Sequence of chain 1.K:
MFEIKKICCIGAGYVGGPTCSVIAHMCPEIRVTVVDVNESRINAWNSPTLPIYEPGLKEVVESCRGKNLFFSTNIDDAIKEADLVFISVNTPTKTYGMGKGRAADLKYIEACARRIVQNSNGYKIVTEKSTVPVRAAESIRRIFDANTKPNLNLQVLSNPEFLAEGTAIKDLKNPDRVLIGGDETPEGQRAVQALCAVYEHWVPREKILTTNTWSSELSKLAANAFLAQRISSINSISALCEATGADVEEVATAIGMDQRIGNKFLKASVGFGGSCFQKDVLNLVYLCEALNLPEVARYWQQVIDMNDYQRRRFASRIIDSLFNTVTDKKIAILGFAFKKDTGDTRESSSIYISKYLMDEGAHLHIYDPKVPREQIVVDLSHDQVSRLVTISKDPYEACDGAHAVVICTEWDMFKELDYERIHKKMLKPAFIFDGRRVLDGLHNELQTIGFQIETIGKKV

Binding-site contacts:
Ligand atom O2 contacts residue ILE231 of chain 1.L at 3.4 Å.
Ligand atom O4 contacts residue LEU266 of chain 1.L at 3.5 Å (h-bond).
Ligand atom O4' contacts residue LYS220 of chain 1.L at 3.1 Å (salt-bridge).
Ligand atom O6' contacts residue THR131 of chain 1.L at 3.4 Å.
Ligand atom O1A contacts residue PHE277 of chain 1.L at 3.7 Å.
Ligand atom O2 contacts residue SER269 of chain 1.L at 2.4 Å (h-bond).
Ligand atom O3' contacts residue PHE162 of chain 1.L at 2.9 Å (h-bond).
Ligand atom O6' contacts residue LYS220 of chain 1.L at 3.0 Å (salt-bridge).
Ligand atom O3C contacts residue GLY273 of chain 1.L at 2.9 Å (h-bond).
Ligand atom O3' contacts residue ARG260 of chain 1.K at 2.9 Å (salt-bridge).
Ligand atom O2' contacts residue ALA164 of chain 1.L at 3.7 Å.
Ligand atom O1A contacts residue PHE265 of chain 1.L at 3.1 Å.
Ligand atom O6' contacts residue ASN224 of chain 1.L at 3.1 Å (h-bond).
Ligand atom C2 contacts residue SER269 of chain 1.L at 3.5 Å.
Ligand atom O1B contacts residue GLU165 of chain 1.L at 3.2 Å (salt-bridge).
Ligand atom O2C contacts residue ARG442 of chain 1.L at 2.7 Å (salt-bridge).
Ligand atom C6' contacts residue CYS276 of chain 1.L at 3.3 Å (hydrophobic).
Ligand atom O3C contacts residue PHE338 of chain 1.L at 2.8 Å (h-bond).
Ligand atom C4 contacts residue LYS267 of chain 1.L at 3.4 Å.
Ligand atom O4' contacts residue GLU161 of chain 1.L at 3.1 Å (salt-bridge).
Ligand atom O4 contacts residue LYS267 of chain 1.L at 2.9 Å (salt-bridge).
Ligand atom O4' contacts residue PHE162 of chain 1.L at 3.4 Å.
Ligand atom C6' contacts residue THR131 of chain 1.L at 3.3 Å.
Ligand atom N3 contacts residue LYS267 of chain 1.L at 2.8 Å (salt-bridge).
Ligand atom C3C contacts residue PHE338 of chain 1.L at 3.6 Å (hydrophobic).
Ligand atom O4C contacts residue PHE272 of chain 1.L at 3.6 Å.
Ligand atom C3' contacts residue PHE162 of chain 1.L at 3.2 Å (hydrophobic).
Ligand atom O2C contacts residue PHE338 of chain 1.L at 3.3 Å (h-bond).
Ligand atom C6 contacts residue ILE231 of chain 1.L at 3.6 Å (hydrophobic).
Ligand atom O4 contacts residue PHE265 of chain 1.L at 3.3 Å.
Ligand atom O6' contacts residue CYS276 of chain 1.L at 2.6 Å (h-bond).
Ligand atom C2' contacts residue ARG260 of chain 1.K at 3.7 Å.
Ligand atom O2A contacts residue LYS339 of chain 1.L at 2.6 Å (salt-bridge).
Ligand atom O1B contacts residue ALA164 of chain 1.L at 3.6 Å.
Ligand atom C5' contacts residue LEU163 of chain 1.L at 3.4 Å (hydrophobic).
Ligand atom O3B contacts residue ALA164 of chain 1.L at 3.3 Å.
Ligand atom O3A contacts residue LYS339 of chain 1.L at 3.5 Å.
Ligand atom O4C contacts residue ILE231 of chain 1.L at 3.6 Å.
Ligand atom O4' contacts residue LEU163 of chain 1.L at 3.4 Å (h-bond).
Ligand atom O2' contacts residue ARG260 of chain 1.K at 2.5 Å (salt-bridge).

This protein binds this small molecule.
Small molecule (SMILES): O=c1ccn([C@@H]2O[C@H](CO[P](=O)(O)O[P](=O)(O)O[C@H]3O[C@H](CO)[C@@H](O)[C@H](O)[C@H]3O)[C@@H](O)[C@H]2O)c(=O)[nH]1

Sequence of chain 1.L:
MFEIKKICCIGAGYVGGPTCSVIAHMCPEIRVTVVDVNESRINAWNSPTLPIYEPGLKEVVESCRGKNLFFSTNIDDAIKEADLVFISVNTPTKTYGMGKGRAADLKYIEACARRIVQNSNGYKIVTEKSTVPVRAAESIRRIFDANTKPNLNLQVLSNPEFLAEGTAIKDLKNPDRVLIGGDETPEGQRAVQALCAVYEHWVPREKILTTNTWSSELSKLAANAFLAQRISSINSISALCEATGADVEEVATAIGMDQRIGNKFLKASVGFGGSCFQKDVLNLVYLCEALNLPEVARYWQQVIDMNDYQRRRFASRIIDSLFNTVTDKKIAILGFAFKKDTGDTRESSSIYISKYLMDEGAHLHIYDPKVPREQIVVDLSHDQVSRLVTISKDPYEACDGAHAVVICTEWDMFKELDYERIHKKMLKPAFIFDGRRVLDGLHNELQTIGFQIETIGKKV